A protein and the small-molecule ligand that binds it are described below.
Small molecule (SMILES): CC(=O)N[C@@H]1[C@@H](O)[C@H](O)[C@@H](CO)O[C@H]1O

Sequence of chain 1.C:
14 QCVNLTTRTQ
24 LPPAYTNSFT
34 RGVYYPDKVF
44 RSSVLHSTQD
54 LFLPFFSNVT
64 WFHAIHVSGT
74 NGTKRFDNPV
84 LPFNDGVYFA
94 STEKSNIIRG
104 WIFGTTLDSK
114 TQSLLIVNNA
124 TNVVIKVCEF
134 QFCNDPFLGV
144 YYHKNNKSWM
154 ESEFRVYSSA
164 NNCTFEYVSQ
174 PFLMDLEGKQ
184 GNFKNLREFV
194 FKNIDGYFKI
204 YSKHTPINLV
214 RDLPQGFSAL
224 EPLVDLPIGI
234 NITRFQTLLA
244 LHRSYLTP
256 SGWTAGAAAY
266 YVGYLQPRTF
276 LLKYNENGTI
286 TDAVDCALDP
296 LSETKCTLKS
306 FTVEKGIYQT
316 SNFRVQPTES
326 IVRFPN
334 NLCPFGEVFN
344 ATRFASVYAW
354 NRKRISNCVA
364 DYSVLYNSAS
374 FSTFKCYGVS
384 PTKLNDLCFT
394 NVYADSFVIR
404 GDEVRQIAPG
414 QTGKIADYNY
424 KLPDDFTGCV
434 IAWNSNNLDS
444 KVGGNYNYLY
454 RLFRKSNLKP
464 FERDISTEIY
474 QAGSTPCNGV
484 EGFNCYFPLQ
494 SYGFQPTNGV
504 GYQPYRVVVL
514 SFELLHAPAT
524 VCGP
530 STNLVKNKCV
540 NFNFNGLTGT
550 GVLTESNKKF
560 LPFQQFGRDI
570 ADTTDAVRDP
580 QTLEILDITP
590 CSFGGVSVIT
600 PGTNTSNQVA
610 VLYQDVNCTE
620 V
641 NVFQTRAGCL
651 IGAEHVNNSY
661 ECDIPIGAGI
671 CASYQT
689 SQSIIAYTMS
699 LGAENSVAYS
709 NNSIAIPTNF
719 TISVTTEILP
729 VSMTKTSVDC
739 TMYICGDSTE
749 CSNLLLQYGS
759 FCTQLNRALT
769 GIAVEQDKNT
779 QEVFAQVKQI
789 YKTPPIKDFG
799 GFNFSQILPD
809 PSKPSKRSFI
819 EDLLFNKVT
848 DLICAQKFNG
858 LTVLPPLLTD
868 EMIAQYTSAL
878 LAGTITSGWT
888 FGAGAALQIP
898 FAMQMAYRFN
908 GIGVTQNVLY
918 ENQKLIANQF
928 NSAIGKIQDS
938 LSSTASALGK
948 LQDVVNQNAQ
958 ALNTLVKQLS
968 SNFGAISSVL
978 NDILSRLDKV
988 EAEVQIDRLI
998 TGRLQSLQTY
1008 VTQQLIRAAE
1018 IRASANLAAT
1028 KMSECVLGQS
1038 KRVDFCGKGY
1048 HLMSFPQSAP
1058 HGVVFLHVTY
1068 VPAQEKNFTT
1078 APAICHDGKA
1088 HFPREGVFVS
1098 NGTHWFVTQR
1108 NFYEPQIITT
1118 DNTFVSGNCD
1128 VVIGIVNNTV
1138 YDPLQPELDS

Binding-site contacts:
Ligand atom O7 contacts residue GLN115 of chain 1.C at 4.4 Å.
Ligand atom C3 contacts residue ASN234 of chain 1.C at 3.8 Å.
Ligand atom C2 contacts residue ASN234 of chain 1.C at 2.5 Å.
Ligand atom C1 contacts residue ASN234 of chain 1.C at 1.4 Å.
Ligand atom N2 contacts residue GLY232 of chain 1.C at 4.1 Å.
Ligand atom O7 contacts residue ILE233 of chain 1.C at 3.3 Å.
Ligand atom C4 contacts residue ASN234 of chain 1.C at 4.2 Å.
Ligand atom O5 contacts residue ASN234 of chain 1.C at 2.4 Å (h-bond).
Ligand atom C8 contacts residue GLY232 of chain 1.C at 3.3 Å.
Ligand atom C7 contacts residue GLY232 of chain 1.C at 4.2 Å.
Ligand atom C5 contacts residue ASN234 of chain 1.C at 3.7 Å.
Ligand atom O7 contacts residue THR108 of chain 1.C at 4.2 Å.
Ligand atom C8 contacts residue ILE233 of chain 1.C at 3.7 Å (hydrophobic).
Ligand atom N2 contacts residue ASN234 of chain 1.C at 2.9 Å (h-bond).
Ligand atom N2 contacts residue ILE233 of chain 1.C at 3.5 Å.
Ligand atom O7 contacts residue THR114 of chain 1.C at 4.2 Å.
Ligand atom C7 contacts residue ASN234 of chain 1.C at 4.1 Å.
Ligand atom C7 contacts residue ILE233 of chain 1.C at 3.4 Å (hydrophobic).